Binding-site contacts:
Ligand atom C5 contacts residue ASN65 of chain 1.D at 3.6 Å.
Ligand atom N2 contacts residue LEU358 of chain 1.D at 4.0 Å.
Ligand atom O7 contacts residue ASN65 of chain 1.D at 3.2 Å (h-bond).
Ligand atom C2 contacts residue TYR387 of chain 1.B at 4.3 Å (hydrophobic).
Ligand atom C1 contacts residue TYR387 of chain 1.B at 4.1 Å (hydrophobic).
Ligand atom C4 contacts residue PEG1 of chain 1.JA at 3.9 Å.
Ligand atom O7 contacts residue TYR387 of chain 1.B at 3.3 Å.
Ligand atom C3 contacts residue PEG1 of chain 1.JA at 4.0 Å.
Ligand atom N2 contacts residue PEG1 of chain 1.JA at 4.1 Å.
Ligand atom C8 contacts residue LEU358 of chain 1.D at 3.7 Å (hydrophobic).
Ligand atom O6 contacts residue PEG1 of chain 1.JA at 3.0 Å (h-bond).
Ligand atom C7 contacts residue LEU358 of chain 1.D at 3.9 Å (hydrophobic).
Ligand atom C2 contacts residue PEG1 of chain 1.JA at 4.0 Å.
Ligand atom O3 contacts residue PEG1 of chain 1.JA at 3.0 Å.
Ligand atom C7 contacts residue ASN65 of chain 1.D at 3.3 Å.
Ligand atom O5 contacts residue TYR387 of chain 1.B at 4.0 Å.
Ligand atom O5 contacts residue PEG1 of chain 1.JA at 3.4 Å (h-bond).
Ligand atom O7 contacts residue PEG1 of chain 1.JA at 3.6 Å.
Ligand atom C4 contacts residue ASN65 of chain 1.D at 4.1 Å.
Ligand atom O5 contacts residue ASN65 of chain 1.D at 2.2 Å (h-bond).
Ligand atom C1 contacts residue ASN65 of chain 1.D at 1.4 Å.
Ligand atom N2 contacts residue ASN65 of chain 1.D at 2.9 Å (h-bond).
Ligand atom C5 contacts residue PEG1 of chain 1.JA at 3.9 Å.
Ligand atom C1 contacts residue PEG1 of chain 1.JA at 4.1 Å.
Ligand atom C3 contacts residue ASN65 of chain 1.D at 3.8 Å.
Ligand atom C6 contacts residue PEG1 of chain 1.JA at 3.4 Å.
Ligand atom C2 contacts residue ASN65 of chain 1.D at 2.4 Å.
Ligand atom C7 contacts residue PEG1 of chain 1.JA at 3.9 Å.

Sequence of chain 1.B:
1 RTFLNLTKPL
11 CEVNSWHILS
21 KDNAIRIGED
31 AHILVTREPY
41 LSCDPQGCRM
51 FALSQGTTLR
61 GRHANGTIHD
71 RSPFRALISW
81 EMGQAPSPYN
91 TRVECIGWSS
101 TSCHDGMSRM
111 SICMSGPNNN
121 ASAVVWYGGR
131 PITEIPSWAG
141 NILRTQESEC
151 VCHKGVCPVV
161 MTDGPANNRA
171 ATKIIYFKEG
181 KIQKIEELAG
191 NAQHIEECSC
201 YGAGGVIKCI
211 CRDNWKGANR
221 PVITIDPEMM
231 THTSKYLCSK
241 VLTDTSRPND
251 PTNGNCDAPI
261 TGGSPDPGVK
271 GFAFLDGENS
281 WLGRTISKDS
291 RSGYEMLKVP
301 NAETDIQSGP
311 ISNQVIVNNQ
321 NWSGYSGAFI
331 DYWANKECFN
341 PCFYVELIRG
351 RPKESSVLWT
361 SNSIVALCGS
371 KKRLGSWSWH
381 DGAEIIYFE

Sequence of chain 1.D:
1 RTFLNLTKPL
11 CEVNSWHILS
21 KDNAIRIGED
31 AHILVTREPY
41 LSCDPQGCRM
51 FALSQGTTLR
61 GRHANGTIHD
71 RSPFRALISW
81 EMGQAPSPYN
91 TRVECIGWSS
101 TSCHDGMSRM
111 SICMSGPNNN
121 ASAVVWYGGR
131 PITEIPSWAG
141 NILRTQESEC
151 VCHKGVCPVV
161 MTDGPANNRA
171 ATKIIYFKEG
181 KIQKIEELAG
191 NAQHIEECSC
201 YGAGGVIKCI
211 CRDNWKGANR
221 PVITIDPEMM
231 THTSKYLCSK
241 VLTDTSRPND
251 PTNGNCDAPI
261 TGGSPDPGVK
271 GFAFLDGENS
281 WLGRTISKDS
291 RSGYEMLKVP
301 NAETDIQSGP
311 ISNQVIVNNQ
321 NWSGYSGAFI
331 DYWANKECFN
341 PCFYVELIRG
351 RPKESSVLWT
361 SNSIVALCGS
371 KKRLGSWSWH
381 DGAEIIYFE

The small molecule below binds the protein below.
Small molecule (SMILES): CC(=O)N[C@H]1[C@H](O[C@H]2[C@H](O)[C@@H](NC(C)=O)CO[C@@H]2CO)O[C@H](CO)[C@@H](O)[C@@H]1O